Binding-site contacts:
Ligand atom C1 contacts residue ASN153 of chain 15.C at 1.4 Å.
Ligand atom C8 contacts residue HIS149 of chain 15.C at 3.5 Å.
Ligand atom O5 contacts residue HIS158 of chain 15.C at 3.2 Å.
Ligand atom C7 contacts residue ASN153 of chain 15.C at 3.6 Å.
Ligand atom C8 contacts residue TRP101 of chain 15.E at 4.4 Å (hydrophobic).
Ligand atom C3 contacts residue ASN153 of chain 15.C at 3.9 Å.
Ligand atom C1 contacts residue HIS158 of chain 15.C at 4.1 Å.
Ligand atom C8 contacts residue ASN153 of chain 15.C at 3.9 Å.
Ligand atom O7 contacts residue ASN103 of chain 15.E at 4.5 Å.
Ligand atom C5 contacts residue HIS158 of chain 15.C at 4.2 Å.
Ligand atom C7 contacts residue TRP101 of chain 15.E at 4.3 Å (hydrophobic).
Ligand atom C8 contacts residue ALA150 of chain 15.C at 4.5 Å (hydrophobic).
Ligand atom O3 contacts residue HIS149 of chain 15.C at 4.2 Å.
Ligand atom C1 contacts residue THR155 of chain 15.C at 3.7 Å.
Ligand atom O7 contacts residue ASN153 of chain 15.C at 4.0 Å.
Ligand atom O6 contacts residue HIS158 of chain 15.C at 3.4 Å.
Ligand atom C2 contacts residue ASN153 of chain 15.C at 2.6 Å.
Ligand atom C1 contacts residue HIS149 of chain 15.C at 3.7 Å.
Ligand atom C6 contacts residue HIS149 of chain 15.C at 4.1 Å.
Ligand atom O5 contacts residue GLY156 of chain 15.C at 3.9 Å.
Ligand atom C4 contacts residue ASN153 of chain 15.C at 4.2 Å.
Ligand atom O5 contacts residue HIS149 of chain 15.C at 3.8 Å.
Ligand atom C7 contacts residue GLY102 of chain 15.E at 4.0 Å.
Ligand atom C5 contacts residue ASN153 of chain 15.C at 3.6 Å.
Ligand atom O7 contacts residue GLY102 of chain 15.E at 3.0 Å (h-bond).
Ligand atom O6 contacts residue HIS149 of chain 15.C at 3.6 Å.
Ligand atom C4 contacts residue HIS149 of chain 15.C at 3.7 Å.
Ligand atom C6 contacts residue GLY156 of chain 15.C at 3.8 Å.
Ligand atom O5 contacts residue ASN153 of chain 15.C at 2.2 Å (h-bond).
Ligand atom O7 contacts residue TRP101 of chain 15.E at 3.4 Å (h-bond).
Ligand atom N2 contacts residue ASN153 of chain 15.C at 3.2 Å (h-bond).
Ligand atom C2 contacts residue HIS149 of chain 15.C at 3.6 Å.
Ligand atom C3 contacts residue HIS149 of chain 15.C at 4.3 Å.
Ligand atom C5 contacts residue GLY156 of chain 15.C at 4.0 Å.
Ligand atom O5 contacts residue THR155 of chain 15.C at 3.8 Å.
Ligand atom C6 contacts residue HIS158 of chain 15.C at 3.9 Å.
Ligand atom C5 contacts residue HIS149 of chain 15.C at 3.6 Å.

A protein and the small-molecule ligand that binds it are described below.
Small molecule (SMILES): CC(=O)N[C@H]1[C@H](O[C@H]2[C@H](O)[C@@H](NC(C)=O)CO[C@@H]2CO)O[C@H](CO)[C@@H](O)[C@@H]1O

Sequence of chain 15.E:
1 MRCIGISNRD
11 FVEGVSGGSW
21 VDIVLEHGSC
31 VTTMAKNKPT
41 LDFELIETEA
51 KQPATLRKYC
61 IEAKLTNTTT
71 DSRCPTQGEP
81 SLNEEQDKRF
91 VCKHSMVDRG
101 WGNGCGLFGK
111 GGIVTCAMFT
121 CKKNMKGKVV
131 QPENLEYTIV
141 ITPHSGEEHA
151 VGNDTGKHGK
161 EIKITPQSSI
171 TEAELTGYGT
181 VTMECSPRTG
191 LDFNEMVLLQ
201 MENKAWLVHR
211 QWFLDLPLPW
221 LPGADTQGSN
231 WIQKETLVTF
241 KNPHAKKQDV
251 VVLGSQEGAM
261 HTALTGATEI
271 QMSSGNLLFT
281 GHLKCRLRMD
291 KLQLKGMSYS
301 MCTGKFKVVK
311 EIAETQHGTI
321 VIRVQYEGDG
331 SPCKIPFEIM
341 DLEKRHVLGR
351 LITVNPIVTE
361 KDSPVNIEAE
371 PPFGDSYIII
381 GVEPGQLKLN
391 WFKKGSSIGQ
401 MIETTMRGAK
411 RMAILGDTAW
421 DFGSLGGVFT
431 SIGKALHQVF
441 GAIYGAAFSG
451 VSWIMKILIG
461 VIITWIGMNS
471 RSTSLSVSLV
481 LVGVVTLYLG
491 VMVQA

Sequence of chain 15.C:
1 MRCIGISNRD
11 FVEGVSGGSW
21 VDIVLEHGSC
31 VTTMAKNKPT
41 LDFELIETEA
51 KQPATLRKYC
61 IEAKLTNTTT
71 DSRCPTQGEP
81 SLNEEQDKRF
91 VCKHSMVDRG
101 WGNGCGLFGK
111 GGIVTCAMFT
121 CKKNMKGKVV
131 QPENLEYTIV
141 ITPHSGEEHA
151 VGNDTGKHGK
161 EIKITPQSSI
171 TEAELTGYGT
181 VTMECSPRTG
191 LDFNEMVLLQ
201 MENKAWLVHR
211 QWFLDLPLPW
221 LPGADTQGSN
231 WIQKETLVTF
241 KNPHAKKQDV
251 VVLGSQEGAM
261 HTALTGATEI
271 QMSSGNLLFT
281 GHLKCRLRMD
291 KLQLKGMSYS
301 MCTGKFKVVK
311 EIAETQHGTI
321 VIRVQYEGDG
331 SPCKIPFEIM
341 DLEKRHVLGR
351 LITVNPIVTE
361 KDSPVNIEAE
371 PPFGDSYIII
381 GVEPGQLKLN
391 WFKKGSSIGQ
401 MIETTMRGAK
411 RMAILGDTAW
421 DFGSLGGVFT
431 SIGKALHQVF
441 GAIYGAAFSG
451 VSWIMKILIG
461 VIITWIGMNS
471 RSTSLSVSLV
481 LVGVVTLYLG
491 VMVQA